Sequence of chain 1.K:
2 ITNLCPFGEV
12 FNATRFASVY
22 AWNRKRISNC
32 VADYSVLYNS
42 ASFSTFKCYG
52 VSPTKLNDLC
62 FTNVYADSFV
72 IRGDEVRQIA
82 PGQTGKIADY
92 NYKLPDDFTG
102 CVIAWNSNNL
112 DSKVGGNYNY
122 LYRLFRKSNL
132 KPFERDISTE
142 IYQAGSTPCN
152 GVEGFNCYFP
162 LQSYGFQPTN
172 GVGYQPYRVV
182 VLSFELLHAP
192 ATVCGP

Binding-site contacts:
Ligand atom C7 contacts residue PHE8 of chain 1.K at 4.0 Å (hydrophobic).
Ligand atom O3 contacts residue VAL37 of chain 1.K at 3.3 Å.
Ligand atom O6 contacts residue SER41 of chain 1.K at 3.8 Å.
Ligand atom O7 contacts residue PHE8 of chain 1.K at 4.1 Å.
Ligand atom C3 contacts residue ASN13 of chain 1.K at 3.8 Å.
Ligand atom C3 contacts residue SER41 of chain 1.K at 4.0 Å.
Ligand atom N2 contacts residue PHE12 of chain 1.K at 4.4 Å.
Ligand atom C7 contacts residue GLY9 of chain 1.K at 3.2 Å.
Ligand atom O3 contacts residue SER41 of chain 1.K at 4.3 Å.
Ligand atom C4 contacts residue SER41 of chain 1.K at 3.7 Å.
Ligand atom C8 contacts residue LEU38 of chain 1.K at 3.5 Å (hydrophobic).
Ligand atom O7 contacts residue LEU38 of chain 1.K at 4.2 Å.
Ligand atom C2 contacts residue ASN13 of chain 1.K at 2.5 Å.
Ligand atom N2 contacts residue GLY9 of chain 1.K at 3.7 Å.
Ligand atom N2 contacts residue ASN13 of chain 1.K at 2.9 Å (h-bond).
Ligand atom C8 contacts residue GLY9 of chain 1.K at 3.6 Å.
Ligand atom C1 contacts residue ASN13 of chain 1.K at 1.4 Å.
Ligand atom C5 contacts residue ASN13 of chain 1.K at 3.6 Å.
Ligand atom C8 contacts residue PHE12 of chain 1.K at 3.3 Å (hydrophobic).
Ligand atom C8 contacts residue ASN13 of chain 1.K at 4.4 Å.
Ligand atom O7 contacts residue GLY9 of chain 1.K at 3.1 Å.
Ligand atom C5 contacts residue SER41 of chain 1.K at 4.0 Å.
Ligand atom C2 contacts residue GLY9 of chain 1.K at 4.5 Å.
Ligand atom C7 contacts residue LEU38 of chain 1.K at 4.1 Å (hydrophobic).
Ligand atom C8 contacts residue PHE8 of chain 1.K at 3.3 Å (hydrophobic).
Ligand atom O5 contacts residue ASN13 of chain 1.K at 2.4 Å (h-bond).
Ligand atom C4 contacts residue ASN13 of chain 1.K at 4.2 Å.
Ligand atom C7 contacts residue ASN13 of chain 1.K at 4.1 Å.
Ligand atom O4 contacts residue SER41 of chain 1.K at 2.7 Å (h-bond).

A small-molecule ligand and the protein it binds are described below.
Small molecule (SMILES): CC(=O)N[C@@H]1[C@@H](O)[C@H](O)[C@@H](CO)O[C@H]1O